Sequence of chain 2.A:
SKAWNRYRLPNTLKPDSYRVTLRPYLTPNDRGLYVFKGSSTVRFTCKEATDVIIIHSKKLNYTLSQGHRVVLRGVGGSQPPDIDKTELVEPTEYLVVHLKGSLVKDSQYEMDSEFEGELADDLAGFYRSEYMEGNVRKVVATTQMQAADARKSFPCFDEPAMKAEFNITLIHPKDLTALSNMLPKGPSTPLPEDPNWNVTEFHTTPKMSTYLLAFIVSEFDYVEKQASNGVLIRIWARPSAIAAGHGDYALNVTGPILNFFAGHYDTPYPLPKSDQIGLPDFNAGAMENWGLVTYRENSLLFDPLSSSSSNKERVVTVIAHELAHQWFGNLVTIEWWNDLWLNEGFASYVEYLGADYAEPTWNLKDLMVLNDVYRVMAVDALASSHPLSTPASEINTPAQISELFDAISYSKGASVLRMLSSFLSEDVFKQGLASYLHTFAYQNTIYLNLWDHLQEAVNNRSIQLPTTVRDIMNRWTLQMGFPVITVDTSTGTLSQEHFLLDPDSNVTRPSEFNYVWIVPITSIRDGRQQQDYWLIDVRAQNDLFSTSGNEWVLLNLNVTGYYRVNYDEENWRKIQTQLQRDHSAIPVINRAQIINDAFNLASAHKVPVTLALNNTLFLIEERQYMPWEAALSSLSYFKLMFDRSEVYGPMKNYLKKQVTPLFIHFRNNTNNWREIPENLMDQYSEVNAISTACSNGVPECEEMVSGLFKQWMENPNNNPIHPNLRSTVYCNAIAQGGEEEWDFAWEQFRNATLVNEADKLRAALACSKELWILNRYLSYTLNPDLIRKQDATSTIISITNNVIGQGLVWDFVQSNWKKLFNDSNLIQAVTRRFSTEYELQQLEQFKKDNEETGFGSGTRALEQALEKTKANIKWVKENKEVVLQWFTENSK

A small-molecule ligand and the protein it binds are described below.
Small molecule (SMILES): CC(=O)N[C@H]1[C@H](O[C@H]2[C@H](O)[C@@H](NC(C)=O)CO[C@@H]2CO)O[C@H](CO)[C@@H](O[C@@H]2O[C@H](CO)[C@@H](O)[C@H](O)[C@@H]2O)[C@@H]1O

Binding-site contacts:
Ligand atom C7 contacts residue ARG22 of chain 2.A at 3.6 Å.
Ligand atom C1 contacts residue ASN170 of chain 2.A at 1.4 Å.
Ligand atom O5 contacts residue ASN170 of chain 2.A at 2.3 Å (h-bond).
Ligand atom O7 contacts residue ARG22 of chain 2.A at 2.9 Å (salt-bridge).
Ligand atom C8 contacts residue ARG46 of chain 2.A at 4.5 Å.
Ligand atom C7 contacts residue SER20 of chain 2.A at 3.7 Å.
Ligand atom C6 contacts residue ARG46 of chain 2.A at 4.5 Å.
Ligand atom C1 contacts residue THR207 of chain 2.A at 4.1 Å.
Ligand atom C6 contacts residue THR207 of chain 2.A at 3.5 Å.
Ligand atom C8 contacts residue ARG22 of chain 2.A at 3.6 Å.
Ligand atom N2 contacts residue ASN170 of chain 2.A at 3.0 Å (h-bond).
Ligand atom C7 contacts residue ASN170 of chain 2.A at 3.3 Å.
Ligand atom C7 contacts residue TYR21 of chain 2.A at 4.0 Å (hydrophobic).
Ligand atom O6 contacts residue ARG46 of chain 2.A at 3.1 Å (salt-bridge).
Ligand atom C4 contacts residue ASN170 of chain 2.A at 4.2 Å.
Ligand atom C2 contacts residue ASN170 of chain 2.A at 2.4 Å.
Ligand atom C5 contacts residue THR207 of chain 2.A at 3.6 Å.
Ligand atom C3 contacts residue ASN170 of chain 2.A at 3.8 Å.
Ligand atom C8 contacts residue THR44 of chain 2.A at 3.9 Å.
Ligand atom O5 contacts residue THR207 of chain 2.A at 3.3 Å (h-bond).
Ligand atom C8 contacts residue TYR21 of chain 2.A at 3.7 Å (hydrophobic).
Ligand atom C3 contacts residue SER20 of chain 2.A at 3.8 Å.
Ligand atom O6 contacts residue LYS188 of chain 2.A at 4.4 Å.
Ligand atom O6 contacts residue THR207 of chain 2.A at 4.2 Å.
Ligand atom O7 contacts residue ASN170 of chain 2.A at 3.2 Å (h-bond).
Ligand atom N2 contacts residue SER20 of chain 2.A at 2.9 Å (h-bond).
Ligand atom C5 contacts residue ASN170 of chain 2.A at 3.6 Å.
Ligand atom C8 contacts residue SER20 of chain 2.A at 3.5 Å.
Ligand atom N2 contacts residue TYR21 of chain 2.A at 4.4 Å.
Ligand atom C2 contacts residue SER20 of chain 2.A at 3.9 Å.
Ligand atom O7 contacts residue TYR21 of chain 2.A at 4.4 Å.
Ligand atom O3 contacts residue SER20 of chain 2.A at 4.0 Å.